Binding-site contacts:
Ligand atom C8 contacts residue PRO654 of chain 1.D at 3.5 Å (hydrophobic).
Ligand atom C5 contacts residue ASN655 of chain 1.D at 3.6 Å.
Ligand atom C7 contacts residue ASN655 of chain 1.D at 4.2 Å.
Ligand atom C8 contacts residue ARG679 of chain 1.D at 4.4 Å.
Ligand atom C6 contacts residue ASN655 of chain 1.D at 4.5 Å.
Ligand atom C2 contacts residue ASN655 of chain 1.D at 2.5 Å.
Ligand atom C1 contacts residue ASN655 of chain 1.D at 1.4 Å.
Ligand atom N2 contacts residue ASN655 of chain 1.D at 3.0 Å (h-bond).
Ligand atom N2 contacts residue PRO654 of chain 1.D at 3.3 Å.
Ligand atom O6 contacts residue ASN655 of chain 1.D at 3.9 Å.
Ligand atom C4 contacts residue ASN655 of chain 1.D at 4.2 Å.
Ligand atom O6 contacts residue ASN462 of chain 1.D at 4.4 Å.
Ligand atom C2 contacts residue PRO654 of chain 1.D at 4.3 Å (hydrophobic).
Ligand atom C7 contacts residue PRO654 of chain 1.D at 3.9 Å (hydrophobic).
Ligand atom C3 contacts residue ASN655 of chain 1.D at 3.8 Å.
Ligand atom C1 contacts residue PRO654 of chain 1.D at 4.0 Å (hydrophobic).
Ligand atom O5 contacts residue ASN655 of chain 1.D at 2.3 Å (h-bond).

Sequence of chain 1.D:
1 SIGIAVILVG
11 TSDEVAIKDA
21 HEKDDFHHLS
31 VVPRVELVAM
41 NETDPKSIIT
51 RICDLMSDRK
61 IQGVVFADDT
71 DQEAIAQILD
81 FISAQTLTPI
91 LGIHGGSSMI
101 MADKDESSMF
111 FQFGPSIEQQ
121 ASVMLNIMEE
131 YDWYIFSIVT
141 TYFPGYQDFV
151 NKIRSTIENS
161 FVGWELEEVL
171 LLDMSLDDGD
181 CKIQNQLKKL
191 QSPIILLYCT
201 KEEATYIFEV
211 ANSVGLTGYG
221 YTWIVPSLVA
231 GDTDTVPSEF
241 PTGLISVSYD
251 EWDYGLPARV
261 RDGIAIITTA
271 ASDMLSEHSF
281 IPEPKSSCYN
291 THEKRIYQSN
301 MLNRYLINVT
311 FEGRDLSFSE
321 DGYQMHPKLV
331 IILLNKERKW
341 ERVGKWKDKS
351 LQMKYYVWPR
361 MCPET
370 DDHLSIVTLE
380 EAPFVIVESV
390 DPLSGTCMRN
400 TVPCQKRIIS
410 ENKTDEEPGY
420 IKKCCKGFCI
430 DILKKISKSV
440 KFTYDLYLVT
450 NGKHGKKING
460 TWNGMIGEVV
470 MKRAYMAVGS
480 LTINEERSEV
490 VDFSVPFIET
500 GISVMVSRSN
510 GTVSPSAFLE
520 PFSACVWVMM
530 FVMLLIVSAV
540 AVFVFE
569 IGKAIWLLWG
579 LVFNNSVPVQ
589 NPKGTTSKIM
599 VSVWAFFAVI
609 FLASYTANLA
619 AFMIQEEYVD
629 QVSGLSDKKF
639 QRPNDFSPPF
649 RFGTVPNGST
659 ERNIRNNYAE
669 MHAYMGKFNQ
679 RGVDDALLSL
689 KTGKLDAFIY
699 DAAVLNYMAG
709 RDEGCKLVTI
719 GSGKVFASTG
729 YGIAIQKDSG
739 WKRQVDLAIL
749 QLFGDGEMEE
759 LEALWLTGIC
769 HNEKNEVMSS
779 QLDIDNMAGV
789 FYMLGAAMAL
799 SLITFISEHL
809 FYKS

The protein below binds the small molecule below.
Small molecule (SMILES): CC(=O)N[C@H]1[C@H](O[C@H]2[C@H](O)[C@@H](NC(C)=O)CO[C@@H]2CO)O[C@H](CO)[C@@H](O)[C@@H]1O